Sequence of chain 1.A:
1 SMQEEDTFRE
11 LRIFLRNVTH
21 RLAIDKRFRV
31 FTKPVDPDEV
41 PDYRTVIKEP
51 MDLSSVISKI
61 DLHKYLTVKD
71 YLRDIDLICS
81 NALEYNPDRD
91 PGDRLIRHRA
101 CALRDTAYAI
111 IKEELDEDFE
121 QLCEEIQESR

Binding-site contacts:
Ligand atom C11 contacts residue GLU114 of chain 1.A at 4.0 Å.
Ligand atom O2 contacts residue GLU114 of chain 1.A at 3.4 Å (salt-bridge).
Ligand atom O2 contacts residue GLU113 of chain 1.A at 4.4 Å.
Ligand atom C11 contacts residue GLU113 of chain 1.A at 3.2 Å.
Ligand atom C14 contacts residue ASP116 of chain 1.A at 4.4 Å.
Ligand atom N1 contacts residue ASP116 of chain 1.A at 4.5 Å.
Ligand atom C10 contacts residue GLU113 of chain 1.A at 4.2 Å.
Ligand atom C1 contacts residue ASP116 of chain 1.A at 3.5 Å.
Ligand atom C2 contacts residue GLU114 of chain 1.A at 3.9 Å.
Ligand atom N3 contacts residue GLU113 of chain 1.A at 3.9 Å.
Ligand atom N3 contacts residue GLU114 of chain 1.A at 3.7 Å.
Ligand atom C12 contacts residue GLU114 of chain 1.A at 4.3 Å.
Ligand atom N1 contacts residue GLU114 of chain 1.A at 4.3 Å.
Ligand atom C1 contacts residue GLU113 of chain 1.A at 4.1 Å.
Ligand atom C1 contacts residue LEU115 of chain 1.A at 3.5 Å (hydrophobic).
Ligand atom C10 contacts residue GLU114 of chain 1.A at 3.7 Å.
Ligand atom C8 contacts residue GLU113 of chain 1.A at 3.6 Å.
Ligand atom C9 contacts residue GLU113 of chain 1.A at 3.4 Å.
Ligand atom C9 contacts residue GLU114 of chain 1.A at 4.2 Å.
Ligand atom C1 contacts residue GLU114 of chain 1.A at 3.7 Å.
Ligand atom N2 contacts residue ASP116 of chain 1.A at 3.9 Å.
Ligand atom C12 contacts residue GLU113 of chain 1.A at 3.1 Å.
Ligand atom O1 contacts residue GLU113 of chain 1.A at 4.5 Å.
Ligand atom C13 contacts residue ASP116 of chain 1.A at 4.1 Å.

The small molecule below binds the protein below.
Small molecule (SMILES): CCN1C[C@@H]2C[C@H]3c4onc(C)c4[C@@H](O)[C@]2(C1)N3C